A protein and the small-molecule ligand that binds it are described below.
Small molecule (SMILES): OC[C@H]1O[C@H](O)[C@@H](O)[C@@H](O)[C@@H]1O

Binding-site contacts:
Ligand atom O2 contacts residue BMA3 of chain 1.LB at 4.2 Å.
Ligand atom O6 contacts residue MAN6 of chain 1.LB at 2.4 Å (h-bond).
Ligand atom C6 contacts residue MAN6 of chain 1.LB at 3.3 Å.
Ligand atom C1 contacts residue MAN6 of chain 1.LB at 3.4 Å.
Ligand atom O5 contacts residue MAN6 of chain 1.LB at 3.2 Å (h-bond).
Ligand atom C5 contacts residue MAN6 of chain 1.LB at 3.8 Å.